A protein and the small-molecule ligand that binds it are described below.
Small molecule (SMILES): CC(=O)N[C@H]1[C@H](O[C@H]2[C@H](O)[C@@H](NC(C)=O)CO[C@@H]2CO)O[C@H](CO)[C@@H](O[C@@H]2O[C@H](CO)[C@@H](O)[C@H](O[C@H]3O[C@H](CO)[C@@H](O)[C@H](O)[C@@H]3O)[C@@H]2O)[C@@H]1O

Sequence of chain 1.D:
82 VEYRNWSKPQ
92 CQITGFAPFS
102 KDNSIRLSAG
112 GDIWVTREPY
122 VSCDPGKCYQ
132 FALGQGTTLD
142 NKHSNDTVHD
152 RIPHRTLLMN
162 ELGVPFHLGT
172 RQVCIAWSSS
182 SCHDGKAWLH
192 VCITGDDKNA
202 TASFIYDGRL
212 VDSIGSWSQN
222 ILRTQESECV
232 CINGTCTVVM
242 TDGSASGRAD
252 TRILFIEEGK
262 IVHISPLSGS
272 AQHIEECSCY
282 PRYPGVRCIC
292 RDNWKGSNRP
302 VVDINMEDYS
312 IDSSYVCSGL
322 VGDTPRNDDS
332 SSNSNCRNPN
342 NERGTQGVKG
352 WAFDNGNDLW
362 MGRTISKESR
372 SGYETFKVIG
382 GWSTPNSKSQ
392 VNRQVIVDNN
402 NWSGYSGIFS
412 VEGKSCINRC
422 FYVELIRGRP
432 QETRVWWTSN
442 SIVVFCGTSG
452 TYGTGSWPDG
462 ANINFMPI

Binding-site contacts:
Ligand atom O4 contacts residue ARG394 of chain 1.A at 3.3 Å (salt-bridge).
Ligand atom C3 contacts residue GLN391 of chain 1.A at 3.4 Å.
Ligand atom C6 contacts residue GLN391 of chain 1.A at 3.6 Å.
Ligand atom C6 contacts residue TYR453 of chain 1.A at 3.4 Å (hydrophobic).
Ligand atom O6 contacts residue GLY454 of chain 1.A at 2.8 Å (h-bond).
Ligand atom C2 contacts residue THR455 of chain 1.A at 3.7 Å.
Ligand atom O6 contacts residue TYR453 of chain 1.A at 3.5 Å.
Ligand atom O3 contacts residue GLN391 of chain 1.A at 3.1 Å (h-bond).
Ligand atom C1 contacts residue ASN200 of chain 1.D at 1.4 Å.
Ligand atom O7 contacts residue ASN200 of chain 1.D at 3.1 Å (h-bond).
Ligand atom O5 contacts residue TYR453 of chain 1.A at 3.8 Å.
Ligand atom C2 contacts residue ARG394 of chain 1.A at 3.8 Å.
Ligand atom O6 contacts residue THR455 of chain 1.A at 3.6 Å.
Ligand atom C5 contacts residue TYR453 of chain 1.A at 3.9 Å (hydrophobic).
Ligand atom C6 contacts residue VAL392 of chain 1.A at 3.8 Å (hydrophobic).
Ligand atom C8 contacts residue ASN393 of chain 1.A at 3.7 Å.
Ligand atom O3 contacts residue GLN391 of chain 1.A at 3.6 Å (h-bond).
Ligand atom C7 contacts residue ASN200 of chain 1.D at 3.2 Å.
Ligand atom O5 contacts residue ASN200 of chain 1.D at 2.4 Å (h-bond).
Ligand atom O3 contacts residue ASN393 of chain 1.A at 3.1 Å (h-bond).
Ligand atom O2 contacts residue ARG394 of chain 1.A at 3.3 Å.
Ligand atom O5 contacts residue GLY454 of chain 1.A at 3.3 Å.
Ligand atom C1 contacts residue THR455 of chain 1.A at 3.7 Å.
Ligand atom O2 contacts residue VAL392 of chain 1.A at 3.6 Å.
Ligand atom C2 contacts residue GLN391 of chain 1.A at 3.6 Å.
Ligand atom C4 contacts residue GLN391 of chain 1.A at 3.4 Å.
Ligand atom O4 contacts residue GLN391 of chain 1.A at 3.8 Å.
Ligand atom O5 contacts residue VAL392 of chain 1.A at 3.8 Å.
Ligand atom O2 contacts residue GLN391 of chain 1.A at 2.8 Å (h-bond).
Ligand atom C5 contacts residue ASN200 of chain 1.D at 3.6 Å.
Ligand atom N2 contacts residue ASN200 of chain 1.D at 2.8 Å (h-bond).
Ligand atom C6 contacts residue GLY454 of chain 1.A at 3.6 Å.
Ligand atom C3 contacts residue ASN393 of chain 1.A at 3.6 Å.
Ligand atom O5 contacts residue ASN393 of chain 1.A at 3.9 Å.
Ligand atom O4 contacts residue ARG394 of chain 1.A at 3.4 Å (salt-bridge).
Ligand atom C8 contacts residue TYR453 of chain 1.A at 3.9 Å (hydrophobic).
Ligand atom C3 contacts residue ASN200 of chain 1.D at 3.7 Å.
Ligand atom O4 contacts residue ASN393 of chain 1.A at 3.7 Å.
Ligand atom O5 contacts residue THR455 of chain 1.A at 3.3 Å.
Ligand atom C2 contacts residue ASN200 of chain 1.D at 2.3 Å.

Sequence of chain 1.A:
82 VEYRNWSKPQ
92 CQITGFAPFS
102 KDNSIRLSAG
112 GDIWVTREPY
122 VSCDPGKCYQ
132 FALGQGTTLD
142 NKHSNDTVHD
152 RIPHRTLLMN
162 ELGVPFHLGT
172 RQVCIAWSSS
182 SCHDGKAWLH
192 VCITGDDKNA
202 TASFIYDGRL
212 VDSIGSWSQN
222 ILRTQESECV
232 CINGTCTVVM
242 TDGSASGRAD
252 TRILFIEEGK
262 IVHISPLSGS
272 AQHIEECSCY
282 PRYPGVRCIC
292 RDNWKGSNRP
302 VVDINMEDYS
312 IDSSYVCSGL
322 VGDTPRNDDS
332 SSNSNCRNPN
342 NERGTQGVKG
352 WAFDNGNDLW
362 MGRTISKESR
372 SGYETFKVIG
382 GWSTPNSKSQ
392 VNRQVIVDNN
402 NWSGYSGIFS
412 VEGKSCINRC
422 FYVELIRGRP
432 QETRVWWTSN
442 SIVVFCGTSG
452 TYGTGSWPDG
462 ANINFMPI